Binding-site contacts:
Ligand atom C06 contacts residue YKP1 of chain 1.D at 0.2 Å.
Ligand atom O23 contacts residue YKP1 of chain 1.D at 0.7 Å (h-bond).
Ligand atom C18 contacts residue YKP1 of chain 1.D at 0.0 Å.
Ligand atom C15 contacts residue YKP1 of chain 1.D at 0.1 Å.
Ligand atom F30 contacts residue YKP1 of chain 1.D at 0.0 Å.
Ligand atom O24 contacts residue YKP1 of chain 1.D at 0.2 Å (h-bond).
Ligand atom C14 contacts residue YKP1 of chain 1.D at 0.1 Å.
Ligand atom O22 contacts residue HIS45 of chain 1.A at 3.0 Å (h-bond).
Ligand atom C16 contacts residue YKP1 of chain 1.D at 0.1 Å.
Ligand atom C11 contacts residue YKP1 of chain 1.D at 0.2 Å.
Ligand atom C02 contacts residue YKP1 of chain 1.D at 0.0 Å.
Ligand atom C07 contacts residue YKP1 of chain 1.D at 0.1 Å.
Ligand atom C13 contacts residue CYS149 of chain 1.A at 2.7 Å (hydrophobic).
Ligand atom C13 contacts residue YKP1 of chain 1.D at 0.1 Å.
Ligand atom C26 contacts residue YKP1 of chain 1.D at 0.0 Å.
Ligand atom O22 contacts residue YKP1 of chain 1.D at 1.3 Å.
Ligand atom C09 contacts residue YKP1 of chain 1.D at 0.1 Å.
Ligand atom C04 contacts residue YKP1 of chain 1.D at 0.1 Å.
Ligand atom C19 contacts residue YKP1 of chain 1.D at 0.1 Å.
Ligand atom C28 contacts residue YKP1 of chain 1.D at 0.0 Å.
Ligand atom C21 contacts residue CYS149 of chain 1.A at 1.8 Å (hydrophobic).
Ligand atom O20 contacts residue YKP1 of chain 1.D at 0.1 Å (h-bond).
Ligand atom N12 contacts residue HIS168 of chain 1.A at 3.0 Å (h-bond).
Ligand atom N17 contacts residue YKP1 of chain 1.D at 0.1 Å (h-bond).
Ligand atom C08 contacts residue YKP1 of chain 1.D at 0.1 Å.
Ligand atom C21 contacts residue YKP1 of chain 1.D at 0.2 Å.
Ligand atom F29 contacts residue YKP1 of chain 1.D at 0.0 Å.
Ligand atom N05 contacts residue YKP1 of chain 1.D at 0.2 Å (h-bond).
Ligand atom O24 contacts residue GLU170 of chain 1.A at 3.0 Å (salt-bridge).
Ligand atom C25 contacts residue YKP1 of chain 1.D at 0.0 Å.
Ligand atom C31 contacts residue YKP1 of chain 1.D at 0.0 Å.
Ligand atom C27 contacts residue YKP1 of chain 1.D at 0.0 Å.
Ligand atom N12 contacts residue CYS149 of chain 1.A at 3.0 Å (h-bond).
Ligand atom N12 contacts residue YKP1 of chain 1.D at 0.2 Å (h-bond).
Ligand atom C10 contacts residue YKP1 of chain 1.D at 0.0 Å.
Ligand atom O03 contacts residue YKP1 of chain 1.D at 0.1 Å (h-bond).
Ligand atom C01 contacts residue YKP1 of chain 1.D at 0.0 Å.
Ligand atom O22 contacts residue CYS149 of chain 1.A at 2.6 Å (h-bond).
Ligand atom O20 contacts residue HIS167 of chain 1.A at 2.8 Å (h-bond).
Ligand atom C32 contacts residue YKP1 of chain 1.D at 0.0 Å.

This protein binds this small molecule.
Small molecule (SMILES): CC(C)C[C@H](NC(=O)O[C@@H](C)C1CCC(F)(F)CC1)C(=O)N[C@@H](C[C@@H]1CCNC1=O)C(O)S(=O)(=O)O

Sequence of chain 1.A:
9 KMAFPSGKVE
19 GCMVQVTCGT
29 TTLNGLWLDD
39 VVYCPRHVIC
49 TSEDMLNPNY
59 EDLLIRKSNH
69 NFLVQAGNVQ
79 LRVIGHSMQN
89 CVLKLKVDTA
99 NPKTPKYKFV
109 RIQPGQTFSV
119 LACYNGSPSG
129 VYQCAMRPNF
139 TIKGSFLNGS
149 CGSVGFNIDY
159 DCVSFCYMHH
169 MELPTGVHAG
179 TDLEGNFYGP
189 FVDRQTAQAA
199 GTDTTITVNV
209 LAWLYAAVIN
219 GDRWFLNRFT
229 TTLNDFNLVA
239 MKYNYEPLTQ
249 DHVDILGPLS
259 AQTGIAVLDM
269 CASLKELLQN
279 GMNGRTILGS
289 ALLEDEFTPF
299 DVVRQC